Binding-site contacts:
Ligand atom O5 contacts residue TRP384 of chain 1.A at 3.5 Å.
Ligand atom C7 contacts residue TRP384 of chain 1.A at 4.0 Å (hydrophobic).
Ligand atom C1 contacts residue TRP384 of chain 1.A at 4.0 Å (hydrophobic).
Ligand atom C1 contacts residue ASN241 of chain 1.A at 1.5 Å.
Ligand atom C4 contacts residue ASN241 of chain 1.A at 4.0 Å.
Ligand atom C6 contacts residue ASN241 of chain 1.A at 4.5 Å.
Ligand atom C3 contacts residue ASN241 of chain 1.A at 3.8 Å.
Ligand atom O5 contacts residue ASN241 of chain 1.A at 2.2 Å (h-bond).
Ligand atom C5 contacts residue ALA244 of chain 1.A at 4.3 Å (hydrophobic).
Ligand atom O5 contacts residue ALA244 of chain 1.A at 3.4 Å.
Ligand atom O6 contacts residue LYS388 of chain 1.A at 3.9 Å.
Ligand atom C4 contacts residue TRP384 of chain 1.A at 3.7 Å (hydrophobic).
Ligand atom C5 contacts residue ASN241 of chain 1.A at 3.4 Å.
Ligand atom C5 contacts residue TRP384 of chain 1.A at 4.1 Å (hydrophobic).
Ligand atom C2 contacts residue ASN241 of chain 1.A at 2.6 Å.
Ligand atom O7 contacts residue ASN241 of chain 1.A at 3.6 Å (h-bond).
Ligand atom C6 contacts residue TRP384 of chain 1.A at 4.3 Å (hydrophobic).
Ligand atom O7 contacts residue TRP384 of chain 1.A at 3.0 Å.
Ligand atom O6 contacts residue TRP384 of chain 1.A at 3.6 Å.
Ligand atom C6 contacts residue LYS388 of chain 1.A at 4.0 Å.
Ligand atom N2 contacts residue TRP384 of chain 1.A at 4.2 Å.
Ligand atom C7 contacts residue ASN241 of chain 1.A at 3.5 Å.
Ligand atom O3 contacts residue TRP384 of chain 1.A at 3.8 Å.
Ligand atom N2 contacts residue ASN241 of chain 1.A at 3.0 Å (h-bond).
Ligand atom C3 contacts residue TRP384 of chain 1.A at 3.9 Å (hydrophobic).
Ligand atom C6 contacts residue ALA244 of chain 1.A at 4.3 Å (hydrophobic).
Ligand atom C2 contacts residue TRP384 of chain 1.A at 3.4 Å (hydrophobic).
Ligand atom C1 contacts residue ALA244 of chain 1.A at 4.0 Å (hydrophobic).

The small molecule below binds the protein below.
Small molecule (SMILES): CC(=O)N[C@H]1[C@H](O[C@H]2[C@H](O)[C@@H](NC(C)=O)CO[C@@H]2CO)O[C@H](CO)[C@@H](O)[C@@H]1O

Sequence of chain 1.A:
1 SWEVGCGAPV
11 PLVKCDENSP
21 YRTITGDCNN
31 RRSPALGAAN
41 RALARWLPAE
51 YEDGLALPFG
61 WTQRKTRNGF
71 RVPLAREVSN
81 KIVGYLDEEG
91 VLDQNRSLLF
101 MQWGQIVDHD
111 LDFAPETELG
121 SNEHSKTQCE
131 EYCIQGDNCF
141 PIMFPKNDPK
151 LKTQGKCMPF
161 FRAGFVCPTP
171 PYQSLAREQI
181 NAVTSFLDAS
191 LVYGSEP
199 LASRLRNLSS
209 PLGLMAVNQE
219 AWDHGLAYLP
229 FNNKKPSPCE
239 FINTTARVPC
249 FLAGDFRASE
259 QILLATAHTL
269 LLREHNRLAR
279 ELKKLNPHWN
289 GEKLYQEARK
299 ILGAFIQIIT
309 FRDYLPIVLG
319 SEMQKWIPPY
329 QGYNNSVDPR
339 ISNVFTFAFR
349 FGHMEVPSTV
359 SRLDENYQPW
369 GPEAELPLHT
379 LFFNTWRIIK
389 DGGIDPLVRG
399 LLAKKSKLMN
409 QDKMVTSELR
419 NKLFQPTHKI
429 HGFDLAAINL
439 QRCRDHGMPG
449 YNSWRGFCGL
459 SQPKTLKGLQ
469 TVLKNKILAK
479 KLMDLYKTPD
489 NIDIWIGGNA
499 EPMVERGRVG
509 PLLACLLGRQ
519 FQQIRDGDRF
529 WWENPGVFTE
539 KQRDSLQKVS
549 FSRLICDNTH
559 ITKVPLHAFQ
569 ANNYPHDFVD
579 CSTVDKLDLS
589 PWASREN